Sequence of chain 1.B:
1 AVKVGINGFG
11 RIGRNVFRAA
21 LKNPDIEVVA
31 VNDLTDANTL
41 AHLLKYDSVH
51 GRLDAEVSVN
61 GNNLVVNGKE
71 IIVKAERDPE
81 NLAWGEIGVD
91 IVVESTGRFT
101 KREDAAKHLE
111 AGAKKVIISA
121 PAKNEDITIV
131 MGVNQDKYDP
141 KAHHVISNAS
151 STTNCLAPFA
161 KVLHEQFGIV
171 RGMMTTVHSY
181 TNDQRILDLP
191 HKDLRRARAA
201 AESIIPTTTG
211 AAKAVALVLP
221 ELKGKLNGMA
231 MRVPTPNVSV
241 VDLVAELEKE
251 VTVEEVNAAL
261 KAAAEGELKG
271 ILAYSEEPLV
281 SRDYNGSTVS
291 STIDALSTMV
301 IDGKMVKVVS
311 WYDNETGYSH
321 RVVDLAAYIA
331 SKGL

Binding-site contacts:
Ligand atom C2 contacts residue HIS178 of chain 1.B at 4.2 Å.
Ligand atom C1 contacts residue THR152 of chain 1.B at 3.3 Å.
Ligand atom O2 contacts residue NAD1 of chain 1.G at 3.3 Å.
Ligand atom O2P contacts residue THR181 of chain 1.B at 2.8 Å (h-bond).
Ligand atom O3P contacts residue ARG196 of chain 1.B at 3.4 Å (salt-bridge).
Ligand atom O4P contacts residue THR181 of chain 1.B at 3.8 Å.
Ligand atom C3 contacts residue HIS178 of chain 1.B at 4.2 Å.
Ligand atom O4P contacts residue NAD1 of chain 1.G at 3.0 Å (h-bond).
Ligand atom O1 contacts residue SER151 of chain 1.B at 2.4 Å (h-bond).
Ligand atom C3 contacts residue ARG232 of chain 1.B at 3.5 Å.
Ligand atom P contacts residue THR181 of chain 1.B at 3.9 Å.
Ligand atom C1 contacts residue HIS178 of chain 1.B at 3.1 Å.
Ligand atom O1P contacts residue ARG232 of chain 1.B at 4.0 Å.
Ligand atom O2P contacts residue ASP183 of chain 1.B at 3.8 Å.
Ligand atom P contacts residue ARG196 of chain 1.B at 4.0 Å.
Ligand atom O2 contacts residue SER150 of chain 1.B at 4.0 Å.
Ligand atom O2P contacts residue ARG196 of chain 1.B at 3.5 Å (salt-bridge).
Ligand atom O1 contacts residue NAD1 of chain 1.G at 4.3 Å.
Ligand atom O3P contacts residue ASP183 of chain 1.B at 4.0 Å.
Ligand atom O1 contacts residue THR152 of chain 1.B at 3.4 Å (h-bond).
Ligand atom O2 contacts residue SER151 of chain 1.B at 3.6 Å.
Ligand atom O1P contacts residue NAD1 of chain 1.G at 3.2 Å (h-bond).
Ligand atom O1 contacts residue ASN314 of chain 1.B at 4.3 Å.
Ligand atom O3P contacts residue NAD1 of chain 1.G at 3.7 Å.
Ligand atom O3P contacts residue ARG232 of chain 1.B at 4.3 Å.
Ligand atom P contacts residue ASP183 of chain 1.B at 4.0 Å.
Ligand atom O4P contacts residue ASP183 of chain 1.B at 3.9 Å.
Ligand atom O1 contacts residue TYR312 of chain 1.B at 4.4 Å.
Ligand atom C2 contacts residue SER150 of chain 1.B at 4.1 Å.
Ligand atom C1 contacts residue SER150 of chain 1.B at 4.5 Å.
Ligand atom O1 contacts residue HIS178 of chain 1.B at 2.6 Å (h-bond).
Ligand atom O2P contacts residue ARG232 of chain 1.B at 2.6 Å (salt-bridge).
Ligand atom C3 contacts residue NAD1 of chain 1.G at 4.5 Å.
Ligand atom P contacts residue ARG232 of chain 1.B at 3.8 Å.
Ligand atom P contacts residue NAD1 of chain 1.G at 3.5 Å.
Ligand atom C2 contacts residue SER151 of chain 1.B at 4.4 Å.
Ligand atom C1 contacts residue SER151 of chain 1.B at 3.5 Å.

This protein binds this small molecule.
Small molecule (SMILES): O=C[C@H](O)COP(=O)(O)O